The protein below binds the small molecule below.
Small molecule (SMILES): CC(=O)N[C@H]1[C@H](O[C@H]2[C@H](O)[C@@H](NC(C)=O)CO[C@@H]2CO)O[C@H](CO)[C@@H](O)[C@@H]1O

Sequence of chain 1.C:
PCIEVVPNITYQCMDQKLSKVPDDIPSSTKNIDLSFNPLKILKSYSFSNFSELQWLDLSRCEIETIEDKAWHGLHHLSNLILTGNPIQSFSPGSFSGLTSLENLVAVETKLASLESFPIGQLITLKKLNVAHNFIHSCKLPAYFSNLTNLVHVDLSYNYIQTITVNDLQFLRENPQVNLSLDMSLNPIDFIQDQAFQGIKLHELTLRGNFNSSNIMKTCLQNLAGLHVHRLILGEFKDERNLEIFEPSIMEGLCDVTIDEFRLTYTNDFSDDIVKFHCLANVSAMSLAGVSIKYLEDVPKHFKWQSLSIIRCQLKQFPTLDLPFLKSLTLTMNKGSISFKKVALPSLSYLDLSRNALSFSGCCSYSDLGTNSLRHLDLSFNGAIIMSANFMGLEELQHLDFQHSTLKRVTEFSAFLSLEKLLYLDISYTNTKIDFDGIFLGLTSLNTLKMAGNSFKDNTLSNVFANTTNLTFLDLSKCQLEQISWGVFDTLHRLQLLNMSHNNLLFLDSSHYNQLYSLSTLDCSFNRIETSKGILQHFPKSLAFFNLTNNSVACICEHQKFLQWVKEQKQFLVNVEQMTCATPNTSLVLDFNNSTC

Binding-site contacts:
Ligand atom C5 contacts residue SER505 of chain 1.C at 3.5 Å.
Ligand atom C3 contacts residue ASN503 of chain 1.C at 3.7 Å.
Ligand atom C4 contacts residue ASN503 of chain 1.C at 4.3 Å.
Ligand atom C7 contacts residue ASN503 of chain 1.C at 3.7 Å.
Ligand atom N2 contacts residue NAG1 of chain 1.K at 4.0 Å.
Ligand atom C5 contacts residue ASN503 of chain 1.C at 3.7 Å.
Ligand atom C5 contacts residue SER481 of chain 1.C at 4.4 Å.
Ligand atom O5 contacts residue ASN503 of chain 1.C at 2.4 Å (h-bond).
Ligand atom C7 contacts residue ASP527 of chain 1.C at 3.7 Å.
Ligand atom N2 contacts residue ASP527 of chain 1.C at 2.7 Å (salt-bridge).
Ligand atom C6 contacts residue SER481 of chain 1.C at 4.1 Å.
Ligand atom C8 contacts residue ASP527 of chain 1.C at 3.6 Å.
Ligand atom C8 contacts residue HIS506 of chain 1.C at 3.6 Å.
Ligand atom C8 contacts residue NAG1 of chain 1.K at 3.5 Å.
Ligand atom O6 contacts residue LYS482 of chain 1.C at 4.2 Å.
Ligand atom C1 contacts residue SER505 of chain 1.C at 3.1 Å.
Ligand atom C8 contacts residue THR525 of chain 1.C at 4.0 Å.
Ligand atom O5 contacts residue SER481 of chain 1.C at 3.5 Å (h-bond).
Ligand atom C1 contacts residue ASP527 of chain 1.C at 3.5 Å.
Ligand atom N2 contacts residue ASN503 of chain 1.C at 2.8 Å (h-bond).
Ligand atom O7 contacts residue NAG1 of chain 1.K at 4.4 Å.
Ligand atom C6 contacts residue NAG1 of chain 1.K at 4.4 Å.
Ligand atom C2 contacts residue ASP527 of chain 1.C at 3.5 Å.
Ligand atom O5 contacts residue NAG1 of chain 1.K at 3.9 Å.
Ligand atom O5 contacts residue SER505 of chain 1.C at 3.1 Å (h-bond).
Ligand atom O7 contacts residue LEU501 of chain 1.C at 4.4 Å.
Ligand atom C1 contacts residue ASN503 of chain 1.C at 1.4 Å.
Ligand atom C2 contacts residue ASN503 of chain 1.C at 2.4 Å.
Ligand atom C7 contacts residue LYS482 of chain 1.C at 3.5 Å.
Ligand atom C3 contacts residue ASP527 of chain 1.C at 3.9 Å.
Ligand atom C8 contacts residue LEU501 of chain 1.C at 4.0 Å (hydrophobic).
Ligand atom O7 contacts residue LYS482 of chain 1.C at 2.9 Å (salt-bridge).
Ligand atom C5 contacts residue HIS506 of chain 1.C at 4.4 Å.
Ligand atom C7 contacts residue NAG1 of chain 1.K at 4.0 Å.
Ligand atom C8 contacts residue LYS482 of chain 1.C at 3.4 Å.
Ligand atom O3 contacts residue NAG1 of chain 1.K at 3.1 Å (h-bond).
Ligand atom O7 contacts residue ASN503 of chain 1.C at 4.1 Å.
Ligand atom O6 contacts residue SER481 of chain 1.C at 2.9 Å (h-bond).
Ligand atom C3 contacts residue NAG1 of chain 1.K at 3.8 Å.
Ligand atom O4 contacts residue NAG1 of chain 1.K at 3.8 Å.